Binding-site contacts:
Ligand atom C8 contacts residue VAL408 of chain 1.C at 3.6 Å (hydrophobic).
Ligand atom C3 contacts residue ASN269 of chain 1.C at 3.9 Å.
Ligand atom C7 contacts residue ASN269 of chain 1.C at 3.6 Å.
Ligand atom C8 contacts residue ASN269 of chain 1.C at 4.0 Å.
Ligand atom O5 contacts residue ILE290 of chain 1.C at 3.4 Å.
Ligand atom C1 contacts residue ASN269 of chain 1.C at 1.5 Å.
Ligand atom C2 contacts residue ASN269 of chain 1.C at 2.5 Å.
Ligand atom O5 contacts residue ASN269 of chain 1.C at 2.5 Å (h-bond).
Ligand atom C5 contacts residue ILE290 of chain 1.C at 4.1 Å (hydrophobic).
Ligand atom C5 contacts residue ASN269 of chain 1.C at 3.8 Å.
Ligand atom O7 contacts residue ASN269 of chain 1.C at 3.9 Å.
Ligand atom C8 contacts residue GLY407 of chain 1.C at 4.0 Å.
Ligand atom N2 contacts residue ASN269 of chain 1.C at 3.0 Å (h-bond).
Ligand atom C4 contacts residue ASN269 of chain 1.C at 4.4 Å.
Ligand atom C6 contacts residue ILE290 of chain 1.C at 4.4 Å (hydrophobic).
Ligand atom C1 contacts residue ILE290 of chain 1.C at 3.7 Å (hydrophobic).
Ligand atom C7 contacts residue VAL408 of chain 1.C at 4.4 Å (hydrophobic).

Sequence of chain 1.C:
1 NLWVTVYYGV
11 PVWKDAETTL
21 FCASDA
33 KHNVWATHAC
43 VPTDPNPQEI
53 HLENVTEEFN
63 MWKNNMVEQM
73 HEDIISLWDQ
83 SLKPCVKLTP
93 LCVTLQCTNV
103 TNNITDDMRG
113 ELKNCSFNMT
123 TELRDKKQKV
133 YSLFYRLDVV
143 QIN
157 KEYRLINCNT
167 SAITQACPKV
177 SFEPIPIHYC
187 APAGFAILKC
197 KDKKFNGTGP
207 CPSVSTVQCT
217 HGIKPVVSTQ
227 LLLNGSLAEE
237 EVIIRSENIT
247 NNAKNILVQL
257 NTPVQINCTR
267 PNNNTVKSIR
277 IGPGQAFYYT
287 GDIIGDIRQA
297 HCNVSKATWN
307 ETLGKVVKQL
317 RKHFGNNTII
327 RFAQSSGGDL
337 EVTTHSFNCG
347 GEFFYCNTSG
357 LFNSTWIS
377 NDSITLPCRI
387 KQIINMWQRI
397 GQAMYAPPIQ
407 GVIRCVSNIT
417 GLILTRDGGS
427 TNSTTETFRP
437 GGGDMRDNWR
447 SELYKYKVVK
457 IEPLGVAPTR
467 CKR

The small molecule below binds the protein below.
Small molecule (SMILES): CC(=O)N[C@@H]1[C@@H](O)[C@H](O)[C@@H](CO)O[C@H]1O